Binding-site contacts:
Ligand atom C1 contacts residue SER95 of chain 4.H at 3.6 Å.
Ligand atom C7 contacts residue MET151 of chain 4.C at 4.3 Å (hydrophobic).
Ligand atom C8 contacts residue ASN154 of chain 4.C at 4.2 Å.
Ligand atom C8 contacts residue ASP94 of chain 4.H at 3.5 Å.
Ligand atom N2 contacts residue ASN154 of chain 4.C at 3.9 Å.
Ligand atom C8 contacts residue SER95 of chain 4.H at 3.5 Å.
Ligand atom C2 contacts residue LEU96 of chain 4.H at 3.6 Å (hydrophobic).
Ligand atom C8 contacts residue GLY150 of chain 4.C at 3.8 Å.
Ligand atom C3 contacts residue SER95 of chain 4.H at 3.2 Å.
Ligand atom O5 contacts residue LEU96 of chain 4.H at 4.5 Å.
Ligand atom C1 contacts residue ASN154 of chain 4.C at 3.1 Å.
Ligand atom O7 contacts residue ASN154 of chain 4.C at 2.9 Å (h-bond).
Ligand atom C7 contacts residue GLY150 of chain 4.C at 3.7 Å.
Ligand atom O7 contacts residue GLY150 of chain 4.C at 2.8 Å (h-bond).
Ligand atom O3 contacts residue SER95 of chain 4.H at 3.2 Å (h-bond).
Ligand atom O7 contacts residue MET151 of chain 4.C at 3.3 Å.
Ligand atom C2 contacts residue MET151 of chain 4.C at 4.1 Å (hydrophobic).
Ligand atom O4 contacts residue LEU96 of chain 4.H at 3.2 Å.
Ligand atom O5 contacts residue MET151 of chain 4.C at 3.8 Å.
Ligand atom C3 contacts residue LEU96 of chain 4.H at 4.2 Å (hydrophobic).
Ligand atom C1 contacts residue MET151 of chain 4.C at 3.6 Å (hydrophobic).
Ligand atom O5 contacts residue ASN154 of chain 4.C at 4.0 Å.
Ligand atom C4 contacts residue LEU96 of chain 4.H at 4.3 Å (hydrophobic).
Ligand atom C1 contacts residue LEU96 of chain 4.H at 3.9 Å (hydrophobic).
Ligand atom C2 contacts residue SER95 of chain 4.H at 3.4 Å.
Ligand atom N2 contacts residue LEU96 of chain 4.H at 3.6 Å.
Ligand atom O3 contacts residue LEU96 of chain 4.H at 4.1 Å.
Ligand atom C2 contacts residue ASN154 of chain 4.C at 4.0 Å.
Ligand atom O7 contacts residue HIS148 of chain 4.C at 4.0 Å.
Ligand atom N2 contacts residue SER95 of chain 4.H at 2.6 Å (h-bond).
Ligand atom C7 contacts residue ASN154 of chain 4.C at 3.4 Å.
Ligand atom C7 contacts residue SER95 of chain 4.H at 3.5 Å.

Sequence of chain 4.C:
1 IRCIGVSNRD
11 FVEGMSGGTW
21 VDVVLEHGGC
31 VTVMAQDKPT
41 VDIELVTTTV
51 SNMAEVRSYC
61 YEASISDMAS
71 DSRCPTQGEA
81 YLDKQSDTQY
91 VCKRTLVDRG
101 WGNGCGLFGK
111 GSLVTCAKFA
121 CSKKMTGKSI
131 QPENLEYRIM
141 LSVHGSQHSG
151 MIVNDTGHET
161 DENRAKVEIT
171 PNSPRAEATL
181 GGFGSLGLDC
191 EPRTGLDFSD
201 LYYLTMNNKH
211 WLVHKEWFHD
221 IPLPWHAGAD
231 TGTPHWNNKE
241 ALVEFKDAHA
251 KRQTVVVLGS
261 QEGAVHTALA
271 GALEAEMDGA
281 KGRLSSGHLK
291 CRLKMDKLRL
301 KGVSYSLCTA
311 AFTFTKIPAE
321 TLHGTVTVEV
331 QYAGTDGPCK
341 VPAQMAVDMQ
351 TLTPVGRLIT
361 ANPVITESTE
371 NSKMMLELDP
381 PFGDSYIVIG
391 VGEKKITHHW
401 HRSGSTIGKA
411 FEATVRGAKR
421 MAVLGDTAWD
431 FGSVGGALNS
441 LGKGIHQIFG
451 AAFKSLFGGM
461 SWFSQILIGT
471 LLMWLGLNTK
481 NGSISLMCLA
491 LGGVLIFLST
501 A

Sequence of chain 4.H:
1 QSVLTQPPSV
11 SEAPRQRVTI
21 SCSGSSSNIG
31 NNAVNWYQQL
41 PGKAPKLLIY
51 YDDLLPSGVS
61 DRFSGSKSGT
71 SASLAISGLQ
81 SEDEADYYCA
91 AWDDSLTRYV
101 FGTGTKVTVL

This small molecule binds to this protein.
Small molecule (SMILES): CC(=O)N[C@H]1[C@H](O[C@H]2[C@H](O)[C@@H](NC(C)=O)CO[C@@H]2CO)O[C@H](CO)[C@@H](O)[C@@H]1O